Binding-site contacts:
Ligand atom CAN contacts residue HEM1 of chain 1.G at 4.1 Å.
Ligand atom CAP contacts residue HEM1 of chain 1.G at 3.8 Å.
Ligand atom OAX contacts residue THR288 of chain 1.B at 3.6 Å.
Ligand atom CAW contacts residue LEU191 of chain 1.B at 4.2 Å (hydrophobic).
Ligand atom CAW contacts residue LEU87 of chain 1.B at 4.2 Å (hydrophobic).
Ligand atom CAS contacts residue VAL465 of chain 1.B at 3.8 Å (hydrophobic).
Ligand atom CAR contacts residue VAL464 of chain 1.B at 3.7 Å (hydrophobic).
Ligand atom CAU contacts residue ALA284 of chain 1.B at 4.1 Å (hydrophobic).
Ligand atom CAH contacts residue ASP280 of chain 1.B at 3.5 Å.
Ligand atom CAJ contacts residue ALA284 of chain 1.B at 3.8 Å (hydrophobic).
Ligand atom CAB contacts residue ILE188 of chain 1.B at 4.0 Å (hydrophobic).
Ligand atom CAR contacts residue PHE96 of chain 1.B at 4.0 Å (hydrophobic).
Ligand atom CAA contacts residue GLU287 of chain 1.B at 4.0 Å.
Ligand atom CAP contacts residue VAL348 of chain 1.B at 3.8 Å (hydrophobic).
Ligand atom CAE contacts residue LEU87 of chain 1.B at 4.2 Å (hydrophobic).
Ligand atom OAX contacts residue ALA284 of chain 1.B at 3.4 Å.
Ligand atom CAA contacts residue GLY283 of chain 1.B at 3.8 Å.
Ligand atom CAT contacts residue VAL465 of chain 1.B at 3.8 Å (hydrophobic).
Ligand atom CAL contacts residue ALA95 of chain 1.B at 3.8 Å (hydrophobic).
Ligand atom CAG contacts residue GLY283 of chain 1.B at 4.0 Å.
Ligand atom CAF contacts residue GLY283 of chain 1.B at 3.9 Å.
Ligand atom CAC contacts residue GLY283 of chain 1.B at 3.6 Å.
Ligand atom CAK contacts residue ALA95 of chain 1.B at 3.4 Å (hydrophobic).
Ligand atom OAX contacts residue HEM1 of chain 1.G at 3.8 Å.
Ligand atom OAD contacts residue ASN184 of chain 1.B at 2.5 Å (h-bond).
Ligand atom CAL contacts residue ILE353 of chain 1.B at 4.0 Å (hydrophobic).
Ligand atom CAL contacts residue HEM1 of chain 1.G at 3.8 Å.
Ligand atom CAS contacts residue THR288 of chain 1.B at 3.6 Å.
Ligand atom CAW contacts residue VAL464 of chain 1.B at 4.2 Å (hydrophobic).
Ligand atom CAE contacts residue GLY283 of chain 1.B at 4.1 Å.
Ligand atom CAU contacts residue GLY283 of chain 1.B at 4.0 Å.
Ligand atom CAH contacts residue ALA284 of chain 1.B at 4.1 Å (hydrophobic).
Ligand atom CAC contacts residue ASN184 of chain 1.B at 3.5 Å.
Ligand atom OAD contacts residue ILE187 of chain 1.B at 3.7 Å.
Ligand atom CAB contacts residue ASN184 of chain 1.B at 4.1 Å.
Ligand atom OAO contacts residue HEM1 of chain 1.G at 3.9 Å.
Ligand atom CAK contacts residue PHE96 of chain 1.B at 4.2 Å (hydrophobic).
Ligand atom OAO contacts residue ILE353 of chain 1.B at 3.4 Å.
Ligand atom CAG contacts residue ASP280 of chain 1.B at 3.7 Å.
Ligand atom CAP contacts residue THR288 of chain 1.B at 3.7 Å.

Sequence of chain 1.B:
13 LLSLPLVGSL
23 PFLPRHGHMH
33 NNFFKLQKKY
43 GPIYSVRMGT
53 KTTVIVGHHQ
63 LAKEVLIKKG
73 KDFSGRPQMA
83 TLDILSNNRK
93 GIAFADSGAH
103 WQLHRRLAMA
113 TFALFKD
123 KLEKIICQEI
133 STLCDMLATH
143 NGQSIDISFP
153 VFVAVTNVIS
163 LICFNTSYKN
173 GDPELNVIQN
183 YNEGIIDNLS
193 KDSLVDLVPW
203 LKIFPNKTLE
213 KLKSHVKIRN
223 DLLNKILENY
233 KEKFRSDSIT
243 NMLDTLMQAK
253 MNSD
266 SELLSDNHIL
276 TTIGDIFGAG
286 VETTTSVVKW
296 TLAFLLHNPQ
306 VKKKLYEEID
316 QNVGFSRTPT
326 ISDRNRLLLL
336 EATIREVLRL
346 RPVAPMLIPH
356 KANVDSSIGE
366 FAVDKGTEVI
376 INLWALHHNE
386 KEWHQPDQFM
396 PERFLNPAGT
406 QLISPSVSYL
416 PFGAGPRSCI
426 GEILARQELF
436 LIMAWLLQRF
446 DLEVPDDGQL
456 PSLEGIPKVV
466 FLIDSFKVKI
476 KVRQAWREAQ

This protein binds this small molecule.
Small molecule (SMILES): CC(=O)[C@@]1(O)CC[C@H]2[C@@H]3CC=C4C[C@@H](O)CC[C@]4(C)[C@H]3CC[C@@]21C